Sequence of chain 3.D:
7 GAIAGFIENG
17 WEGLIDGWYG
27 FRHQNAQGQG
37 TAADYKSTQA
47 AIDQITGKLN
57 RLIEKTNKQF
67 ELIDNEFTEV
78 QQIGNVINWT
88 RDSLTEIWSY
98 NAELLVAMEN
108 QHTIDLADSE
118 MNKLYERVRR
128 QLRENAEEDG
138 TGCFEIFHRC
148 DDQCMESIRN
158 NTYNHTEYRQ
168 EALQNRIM

Binding-site contacts:
Ligand atom C3 contacts residue ASN32 of chain 3.C at 3.8 Å.
Ligand atom O6 contacts residue THR34 of chain 3.C at 4.3 Å.
Ligand atom N2 contacts residue ASN32 of chain 3.C at 3.0 Å (h-bond).
Ligand atom C6 contacts residue LEU323 of chain 3.C at 3.7 Å (hydrophobic).
Ligand atom C5 contacts residue ASN32 of chain 3.C at 3.6 Å.
Ligand atom C6 contacts residue ASN32 of chain 3.C at 4.2 Å.
Ligand atom C5 contacts residue LEU323 of chain 3.C at 4.1 Å (hydrophobic).
Ligand atom O5 contacts residue LEU323 of chain 3.C at 3.6 Å.
Ligand atom C6 contacts residue THR34 of chain 3.C at 4.0 Å.
Ligand atom C4 contacts residue ASN32 of chain 3.C at 4.2 Å.
Ligand atom C6 contacts residue ALA33 of chain 3.C at 3.6 Å (hydrophobic).
Ligand atom C5 contacts residue ALA33 of chain 3.C at 4.5 Å (hydrophobic).
Ligand atom O7 contacts residue TRP24 of chain 3.D at 4.2 Å.
Ligand atom C7 contacts residue ASN32 of chain 3.C at 3.1 Å.
Ligand atom O5 contacts residue ALA33 of chain 3.C at 4.2 Å.
Ligand atom C2 contacts residue ASN32 of chain 3.C at 2.5 Å.
Ligand atom O6 contacts residue ALA33 of chain 3.C at 3.3 Å (h-bond).
Ligand atom C8 contacts residue ASN32 of chain 3.C at 3.9 Å.
Ligand atom O5 contacts residue ASN32 of chain 3.C at 2.2 Å (h-bond).
Ligand atom O7 contacts residue ASN32 of chain 3.C at 3.3 Å (h-bond).
Ligand atom C1 contacts residue ASN32 of chain 3.C at 1.5 Å.

Sequence of chain 3.C:
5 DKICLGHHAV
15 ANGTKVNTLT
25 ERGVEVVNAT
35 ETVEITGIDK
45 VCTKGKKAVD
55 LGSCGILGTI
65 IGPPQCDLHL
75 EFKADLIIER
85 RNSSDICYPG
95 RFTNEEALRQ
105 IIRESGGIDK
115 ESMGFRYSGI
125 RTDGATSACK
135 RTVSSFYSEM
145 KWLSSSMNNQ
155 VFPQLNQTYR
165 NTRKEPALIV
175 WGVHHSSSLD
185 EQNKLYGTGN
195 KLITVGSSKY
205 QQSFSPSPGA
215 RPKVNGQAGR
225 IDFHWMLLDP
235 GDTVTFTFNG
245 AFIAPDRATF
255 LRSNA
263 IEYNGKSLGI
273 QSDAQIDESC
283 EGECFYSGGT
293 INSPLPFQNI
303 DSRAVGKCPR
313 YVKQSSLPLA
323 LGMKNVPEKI

The small molecule below binds the protein below.
Small molecule (SMILES): CC(=O)N[C@H]1[C@H](O[C@H]2[C@H](O)[C@@H](NC(C)=O)CO[C@@H]2CO)O[C@H](CO)[C@@H](O)[C@@H]1O